Sequence of chain 1.A:
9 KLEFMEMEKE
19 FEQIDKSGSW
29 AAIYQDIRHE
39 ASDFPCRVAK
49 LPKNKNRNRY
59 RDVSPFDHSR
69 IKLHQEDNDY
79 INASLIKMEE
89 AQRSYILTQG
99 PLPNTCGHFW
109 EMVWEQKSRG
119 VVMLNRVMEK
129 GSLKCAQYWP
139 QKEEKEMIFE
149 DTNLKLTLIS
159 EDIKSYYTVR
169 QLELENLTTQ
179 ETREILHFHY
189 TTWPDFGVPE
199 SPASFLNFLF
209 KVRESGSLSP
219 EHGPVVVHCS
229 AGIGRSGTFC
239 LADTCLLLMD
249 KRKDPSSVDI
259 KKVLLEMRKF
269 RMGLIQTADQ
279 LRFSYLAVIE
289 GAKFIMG

The protein below binds the small molecule below.
Small molecule (SMILES): O=P(O)(O)c1cccc(-c2ccc(C[C@@](Cc3ccc(C(F)(F)P(=O)(O)O)cc3)(c3ccccc3)n3nnc4ccccc43)cc2)c1

Binding-site contacts:
Ligand atom C14 contacts residue PHE194 of chain 1.A at 3.4 Å (hydrophobic).
Ligand atom C41 contacts residue ARG59 of chain 1.A at 3.3 Å.
Ligand atom P55 contacts residue CYS227 of chain 1.A at 3.5 Å.
Ligand atom C11 contacts residue ALA229 of chain 1.A at 3.6 Å (hydrophobic).
Ligand atom C12 contacts residue TYR58 of chain 1.A at 3.5 Å (hydrophobic).
Ligand atom C15 contacts residue ALA229 of chain 1.A at 3.5 Å (hydrophobic).
Ligand atom C41 contacts residue ASP60 of chain 1.A at 3.5 Å.
Ligand atom C10 contacts residue ALA229 of chain 1.A at 3.5 Å (hydrophobic).
Ligand atom C13 contacts residue PHE194 of chain 1.A at 3.5 Å (hydrophobic).
Ligand atom O58 contacts residue ALA229 of chain 1.A at 3.6 Å.
Ligand atom N47 contacts residue TYR58 of chain 1.A at 3.3 Å.
Ligand atom C23 contacts residue GLN274 of chain 1.A at 3.2 Å.
Ligand atom N46 contacts residue ASP60 of chain 1.A at 3.2 Å (salt-bridge).
Ligand atom F54 contacts residue PHE194 of chain 1.A at 3.5 Å.
Ligand atom C25 contacts residue ASP60 of chain 1.A at 3.5 Å.
Ligand atom O58 contacts residue GLY232 of chain 1.A at 2.6 Å (h-bond).
Ligand atom O56 contacts residue SER228 of chain 1.A at 2.9 Å (h-bond).
Ligand atom F53 contacts residue PHE194 of chain 1.A at 3.5 Å.
Ligand atom O57 contacts residue CYS227 of chain 1.A at 3.3 Å (h-bond).
Ligand atom O56 contacts residue ALA229 of chain 1.A at 2.9 Å (h-bond).
Ligand atom O56 contacts residue ARG233 of chain 1.A at 2.9 Å (salt-bridge).
Ligand atom C40 contacts residue ARG59 of chain 1.A at 3.6 Å.
Ligand atom C66 contacts residue MET270 of chain 1.A at 3.7 Å (hydrophobic).
Ligand atom C3 contacts residue TYR58 of chain 1.A at 3.4 Å (hydrophobic).
Ligand atom C35 contacts residue TYR58 of chain 1.A at 3.5 Å (hydrophobic).
Ligand atom F53 contacts residue ARG233 of chain 1.A at 3.6 Å.
Ligand atom F54 contacts residue GLN274 of chain 1.A at 3.7 Å.
Ligand atom O57 contacts residue GLY232 of chain 1.A at 3.6 Å.
Ligand atom C65 contacts residue GLY271 of chain 1.A at 3.5 Å.
Ligand atom C64 contacts residue MET270 of chain 1.A at 3.5 Å (hydrophobic).
Ligand atom C22 contacts residue GLN274 of chain 1.A at 3.3 Å.
Ligand atom O58 contacts residue CYS227 of chain 1.A at 3.4 Å (h-bond).
Ligand atom O58 contacts residue GLY230 of chain 1.A at 3.6 Å (h-bond).
Ligand atom O58 contacts residue ILE231 of chain 1.A at 3.1 Å (h-bond).
Ligand atom C63 contacts residue MET270 of chain 1.A at 3.7 Å (hydrophobic).
Ligand atom C42 contacts residue ASP60 of chain 1.A at 3.7 Å.
Ligand atom O57 contacts residue ARG233 of chain 1.A at 2.8 Å (salt-bridge).
Ligand atom O56 contacts residue CYS227 of chain 1.A at 3.4 Å (h-bond).
Ligand atom P55 contacts residue ARG233 of chain 1.A at 3.7 Å.
Ligand atom C65 contacts residue MET270 of chain 1.A at 3.5 Å (hydrophobic).